Binding-site contacts:
Ligand atom C14 contacts residue ASP46 of chain 1.B at 3.5 Å.
Ligand atom C16 contacts residue LYS50 of chain 1.B at 3.6 Å.
Ligand atom C5 contacts residue ILE183 of chain 1.B at 3.7 Å (hydrophobic).
Ligand atom C1 contacts residue MET90 of chain 1.B at 3.8 Å (hydrophobic).
Ligand atom O5 contacts residue ASN98 of chain 1.B at 3.8 Å.
Ligand atom O5 contacts residue LEU99 of chain 1.B at 3.3 Å.
Ligand atom CL1 contacts residue PHE135 of chain 1.B at 3.1 Å.
Ligand atom C13 contacts residue ASP46 of chain 1.B at 3.5 Å.
Ligand atom C15 contacts residue LYS50 of chain 1.B at 3.5 Å.
Ligand atom C18 contacts residue MET90 of chain 1.B at 3.7 Å (hydrophobic).
Ligand atom O2 contacts residue MET90 of chain 1.B at 3.6 Å.
Ligand atom O3 contacts residue ASP85 of chain 1.B at 2.5 Å (salt-bridge).
Ligand atom C4 contacts residue ASP85 of chain 1.B at 3.5 Å.
Ligand atom O3 contacts residue ALA47 of chain 1.B at 3.1 Å.
Ligand atom C8 contacts residue MET90 of chain 1.B at 3.6 Å (hydrophobic).
Ligand atom C6 contacts residue ASN43 of chain 1.B at 3.8 Å.
Ligand atom O2 contacts residue GLY89 of chain 1.B at 4.0 Å.
Ligand atom C10 contacts residue ASN43 of chain 1.B at 4.0 Å.
Ligand atom C5 contacts residue ASN43 of chain 1.B at 3.5 Å.
Ligand atom C4 contacts residue ASN43 of chain 1.B at 3.8 Å.
Ligand atom O4 contacts residue ASN43 of chain 1.B at 3.6 Å.
Ligand atom O4 contacts residue ILE183 of chain 1.B at 3.4 Å.
Ligand atom C9 contacts residue LEU99 of chain 1.B at 4.0 Å (hydrophobic).
Ligand atom C16 contacts residue VAL88 of chain 1.B at 3.8 Å (hydrophobic).
Ligand atom C2 contacts residue MET90 of chain 1.B at 3.9 Å (hydrophobic).
Ligand atom C18 contacts residue ASN98 of chain 1.B at 3.4 Å.
Ligand atom C14 contacts residue ALA47 of chain 1.B at 4.0 Å (hydrophobic).
Ligand atom O6 contacts residue PG41 of chain 1.N at 3.5 Å.
Ligand atom C17 contacts residue VAL88 of chain 1.B at 4.0 Å (hydrophobic).
Ligand atom O3 contacts residue THR181 of chain 1.B at 3.9 Å.
Ligand atom O4 contacts residue LEU40 of chain 1.B at 3.6 Å.
Ligand atom C7 contacts residue MET90 of chain 1.B at 3.8 Å (hydrophobic).
Ligand atom CL1 contacts residue ASN43 of chain 1.B at 3.4 Å.
Ligand atom C16 contacts residue ALA47 of chain 1.B at 4.0 Å (hydrophobic).
Ligand atom C12 contacts residue ASN43 of chain 1.B at 3.8 Å.
Ligand atom O2 contacts residue THR181 of chain 1.B at 3.4 Å (h-bond).
Ligand atom C13 contacts residue PG41 of chain 1.N at 4.0 Å.
Ligand atom O6 contacts residue LYS50 of chain 1.B at 3.0 Å.
Ligand atom C3 contacts residue ASP85 of chain 1.B at 3.5 Å.
Ligand atom O6 contacts residue ASP46 of chain 1.B at 4.0 Å.

This protein binds this small molecule.
Small molecule (SMILES): C[C@@H]1C[C@H]2O[C@@H]2/C=C\C=C\C(=O)Cc2c(Cl)c(O)cc(O)c2C(=O)O1

Sequence of chain 1.B:
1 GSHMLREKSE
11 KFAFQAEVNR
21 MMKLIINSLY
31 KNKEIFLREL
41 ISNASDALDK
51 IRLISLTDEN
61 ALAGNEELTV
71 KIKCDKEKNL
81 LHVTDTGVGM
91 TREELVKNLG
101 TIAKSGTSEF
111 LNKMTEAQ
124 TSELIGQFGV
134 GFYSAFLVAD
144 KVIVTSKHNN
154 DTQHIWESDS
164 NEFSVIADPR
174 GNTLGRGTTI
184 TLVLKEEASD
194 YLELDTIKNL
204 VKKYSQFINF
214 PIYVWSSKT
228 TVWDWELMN